Binding-site contacts:
Ligand atom C3 contacts residue ASN81 of chain 1.B at 3.7 Å.
Ligand atom C4 contacts residue ASN81 of chain 1.B at 4.1 Å.
Ligand atom C8 contacts residue ASN81 of chain 1.B at 4.2 Å.
Ligand atom C6 contacts residue PHE120 of chain 1.B at 3.7 Å (hydrophobic).
Ligand atom O5 contacts residue GLU119 of chain 1.B at 4.5 Å.
Ligand atom C5 contacts residue ASN81 of chain 1.B at 3.6 Å.
Ligand atom N2 contacts residue ASN81 of chain 1.B at 2.9 Å (h-bond).
Ligand atom O5 contacts residue ASN81 of chain 1.B at 2.3 Å (h-bond).
Ligand atom C6 contacts residue ASN81 of chain 1.B at 3.5 Å.
Ligand atom O5 contacts residue PHE120 of chain 1.B at 4.1 Å.
Ligand atom O7 contacts residue ASN81 of chain 1.B at 3.0 Å (h-bond).
Ligand atom C5 contacts residue ASN81 of chain 1.B at 4.0 Å.
Ligand atom C1 contacts residue ASN81 of chain 1.B at 1.4 Å.
Ligand atom C7 contacts residue ASN81 of chain 1.B at 3.1 Å.
Ligand atom C6 contacts residue ILE121 of chain 1.B at 4.3 Å (hydrophobic).
Ligand atom C8 contacts residue ILE121 of chain 1.B at 4.0 Å (hydrophobic).
Ligand atom C2 contacts residue ASN81 of chain 1.B at 2.4 Å.
Ligand atom C8 contacts residue GLN80 of chain 1.B at 4.0 Å.
Ligand atom C5 contacts residue PHE120 of chain 1.B at 3.5 Å (hydrophobic).
Ligand atom O5 contacts residue ASN81 of chain 1.B at 4.2 Å.

A small-molecule ligand and the protein it binds are described below.
Small molecule (SMILES): CC(=O)N[C@H]1[C@H](O[C@H]2[C@H](O)[C@@H](NC(C)=O)CO[C@@H]2CO[C@@H]2O[C@@H](C)[C@@H](O)[C@@H](O)[C@@H]2O)O[C@H](CO)[C@@H](O[C@@H]2O[C@H](CO)[C@@H](O)[C@H](O)[C@@H]2O)[C@@H]1O

Sequence of chain 1.B:
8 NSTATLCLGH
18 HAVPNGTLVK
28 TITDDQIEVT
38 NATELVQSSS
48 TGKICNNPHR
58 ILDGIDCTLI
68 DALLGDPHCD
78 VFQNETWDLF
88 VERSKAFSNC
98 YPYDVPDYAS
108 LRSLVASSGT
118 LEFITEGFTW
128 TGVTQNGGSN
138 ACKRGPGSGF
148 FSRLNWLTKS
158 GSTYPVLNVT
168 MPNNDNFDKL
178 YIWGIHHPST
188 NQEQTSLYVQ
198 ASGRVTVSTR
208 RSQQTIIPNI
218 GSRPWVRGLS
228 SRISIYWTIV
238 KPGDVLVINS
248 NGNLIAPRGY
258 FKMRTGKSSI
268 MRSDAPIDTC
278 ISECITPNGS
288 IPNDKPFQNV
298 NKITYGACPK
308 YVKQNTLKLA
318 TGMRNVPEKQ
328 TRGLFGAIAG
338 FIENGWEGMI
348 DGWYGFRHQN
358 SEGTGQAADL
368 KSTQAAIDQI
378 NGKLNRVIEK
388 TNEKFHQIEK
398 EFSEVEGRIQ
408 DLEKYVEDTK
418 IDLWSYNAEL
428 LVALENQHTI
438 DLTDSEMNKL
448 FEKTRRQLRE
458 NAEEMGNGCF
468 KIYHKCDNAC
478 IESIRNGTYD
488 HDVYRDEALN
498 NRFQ